Binding-site contacts:
Ligand atom C02 contacts residue ARG95 of chain 1.A at 3.7 Å.
Ligand atom C10 contacts residue VAL96 of chain 1.A at 3.8 Å (hydrophobic).
Ligand atom O28 contacts residue VAL96 of chain 1.A at 3.3 Å.
Ligand atom O14 contacts residue ASN90 of chain 1.A at 2.9 Å (h-bond).
Ligand atom O42 contacts residue LEU31 of chain 1.A at 3.7 Å.
Ligand atom C30 contacts residue LEU31 of chain 1.A at 3.7 Å (hydrophobic).
Ligand atom C15 contacts residue ASN90 of chain 1.A at 3.3 Å.
Ligand atom O28 contacts residue PRO32 of chain 1.A at 3.7 Å.
Ligand atom N08 contacts residue LEU42 of chain 1.A at 3.6 Å.
Ligand atom C07 contacts residue PRO32 of chain 1.A at 3.5 Å (hydrophobic).
Ligand atom C40 contacts residue PRO28 of chain 1.A at 3.6 Å (hydrophobic).
Ligand atom C36 contacts residue GLN35 of chain 1.A at 3.4 Å.
Ligand atom C39 contacts residue ARG95 of chain 1.A at 3.1 Å.
Ligand atom C12 contacts residue ASN90 of chain 1.A at 3.8 Å.
Ligand atom C35 contacts residue GLN35 of chain 1.A at 3.5 Å.
Ligand atom C17 contacts residue VAL96 of chain 1.A at 3.9 Å (hydrophobic).
Ligand atom C11 contacts residue VAL96 of chain 1.A at 3.8 Å (hydrophobic).
Ligand atom C29 contacts residue PRO32 of chain 1.A at 3.9 Å (hydrophobic).
Ligand atom C17 contacts residue LEU42 of chain 1.A at 3.6 Å (hydrophobic).
Ligand atom O14 contacts residue TYR47 of chain 1.A at 3.8 Å.
Ligand atom C16 contacts residue ASN90 of chain 1.A at 3.8 Å.
Ligand atom C12 contacts residue VAL96 of chain 1.A at 3.7 Å (hydrophobic).
Ligand atom C10 contacts residue PRO32 of chain 1.A at 3.8 Å (hydrophobic).
Ligand atom O18 contacts residue LEU42 of chain 1.A at 3.7 Å.
Ligand atom N03 contacts residue LEU31 of chain 1.A at 3.8 Å.
Ligand atom N33 contacts residue GLN35 of chain 1.A at 3.6 Å.
Ligand atom C38 contacts residue LEU31 of chain 1.A at 3.8 Å (hydrophobic).
Ligand atom C39 contacts residue PRO28 of chain 1.A at 3.4 Å (hydrophobic).
Ligand atom C06 contacts residue PRO32 of chain 1.A at 3.7 Å (hydrophobic).
Ligand atom O01 contacts residue PHE99 of chain 1.A at 3.5 Å.
Ligand atom C13 contacts residue PRO32 of chain 1.A at 3.7 Å (hydrophobic).
Ligand atom C13 contacts residue VAL37 of chain 1.A at 3.4 Å (hydrophobic).
Ligand atom C09 contacts residue VAL96 of chain 1.A at 3.8 Å (hydrophobic).
Ligand atom C12 contacts residue VAL37 of chain 1.A at 3.8 Å (hydrophobic).
Ligand atom C24 contacts residue ARG95 of chain 1.A at 3.6 Å.
Ligand atom O01 contacts residue ARG95 of chain 1.A at 3.4 Å.
Ligand atom C09 contacts residue LEU42 of chain 1.A at 3.5 Å (hydrophobic).
Ligand atom N08 contacts residue PRO32 of chain 1.A at 3.8 Å.
Ligand atom C38 contacts residue ARG95 of chain 1.A at 3.5 Å.
Ligand atom C31 contacts residue GLN35 of chain 1.A at 3.7 Å.

Sequence of chain 1.A:
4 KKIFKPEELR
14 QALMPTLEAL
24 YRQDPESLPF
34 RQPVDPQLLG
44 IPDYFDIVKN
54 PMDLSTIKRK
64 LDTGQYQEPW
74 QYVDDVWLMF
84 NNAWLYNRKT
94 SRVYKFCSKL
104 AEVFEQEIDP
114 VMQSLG

The protein below binds the small molecule below.
Small molecule (SMILES): CC(=O)c1ccc(OCCN2CC3(COC3)C2)c(NC(=O)c2cc(NC(=O)c3ccco3)cc(-c3ccn(C)n3)c2)c1